This protein binds this small molecule.
Small molecule (SMILES): CCCCCCCCCCO[C@@H]1O[C@H](CO)[C@@H](O[C@H]2O[C@H](CO)[C@@H](O)[C@H](O)[C@H]2O)[C@H](O)[C@H]1O

Sequence of chain 1.B:
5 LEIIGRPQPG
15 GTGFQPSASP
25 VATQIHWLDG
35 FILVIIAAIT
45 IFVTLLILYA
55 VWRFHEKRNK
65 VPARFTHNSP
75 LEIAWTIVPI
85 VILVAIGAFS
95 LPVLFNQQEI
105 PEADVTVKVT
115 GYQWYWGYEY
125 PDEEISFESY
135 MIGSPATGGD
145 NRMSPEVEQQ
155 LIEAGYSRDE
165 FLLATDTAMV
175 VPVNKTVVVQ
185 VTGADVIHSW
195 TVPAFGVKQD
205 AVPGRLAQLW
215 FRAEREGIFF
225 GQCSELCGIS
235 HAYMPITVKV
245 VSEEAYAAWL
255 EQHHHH

Binding-site contacts:
Ligand atom C8 contacts residue PHE99 of chain 1.B at 4.4 Å (hydrophobic).
Ligand atom O61 contacts residue PHE99 of chain 1.B at 4.2 Å.
Ligand atom O61 contacts residue LEU95 of chain 1.B at 3.7 Å.
Ligand atom C7 contacts residue GLU103 of chain 1.B at 3.3 Å.
Ligand atom C8 contacts residue GLU103 of chain 1.B at 4.2 Å.
Ligand atom C57 contacts residue PRO96 of chain 1.B at 4.2 Å (hydrophobic).
Ligand atom O2 contacts residue ASN100 of chain 1.B at 3.8 Å.
Ligand atom C2 contacts residue PHE99 of chain 1.B at 3.8 Å (hydrophobic).
Ligand atom C11 contacts residue PRO96 of chain 1.B at 4.0 Å (hydrophobic).
Ligand atom O2 contacts residue PHE99 of chain 1.B at 3.8 Å.
Ligand atom C4 contacts residue PHE99 of chain 1.B at 4.1 Å (hydrophobic).
Ligand atom O3 contacts residue GLU103 of chain 1.B at 3.8 Å.
Ligand atom O6 contacts residue PRO96 of chain 1.B at 3.7 Å.
Ligand atom O5 contacts residue PHE99 of chain 1.B at 4.5 Å.
Ligand atom O4 contacts residue GLU103 of chain 1.B at 2.8 Å (salt-bridge).
Ligand atom C6 contacts residue PHE99 of chain 1.B at 4.1 Å (hydrophobic).
Ligand atom O2 contacts residue GLU103 of chain 1.B at 3.7 Å.
Ligand atom C9 contacts residue PHE99 of chain 1.B at 4.3 Å (hydrophobic).
Ligand atom C5 contacts residue GLU103 of chain 1.B at 4.5 Å.
Ligand atom O7 contacts residue PHE99 of chain 1.B at 3.5 Å.
Ligand atom O2 contacts residue PRO96 of chain 1.B at 4.2 Å.
Ligand atom C3 contacts residue PHE99 of chain 1.B at 4.2 Å (hydrophobic).
Ligand atom O61 contacts residue PRO96 of chain 1.B at 3.3 Å (h-bond).